Binding-site contacts:
Ligand atom OP1 contacts residue ARG93 of chain 1.A at 2.8 Å (salt-bridge).
Ligand atom O3' contacts residue CYS88 of chain 1.A at 3.1 Å (h-bond).
Ligand atom C4' contacts residue ARG128 of chain 1.A at 3.7 Å.
Ligand atom OP2 contacts residue LYS87 of chain 1.A at 3.5 Å.
Ligand atom C3' contacts residue ARG64 of chain 1.A at 3.1 Å.
Ligand atom P contacts residue MG1 of chain 1.E at 3.2 Å.
Ligand atom O2 contacts residue ARG128 of chain 1.A at 3.8 Å.
Ligand atom C2' contacts residue ARG128 of chain 1.A at 3.7 Å.
Ligand atom OP1 contacts residue CYS88 of chain 1.A at 2.6 Å (h-bond).
Ligand atom O5' contacts residue ARG93 of chain 1.A at 3.8 Å.
Ligand atom OP1 contacts residue ASN127 of chain 1.A at 3.7 Å.
Ligand atom C3' contacts residue LYS87 of chain 1.A at 3.7 Å.
Ligand atom O4' contacts residue ARG128 of chain 1.A at 2.9 Å (salt-bridge).
Ligand atom C4' contacts residue ASN132 of chain 1.A at 3.6 Å.
Ligand atom OP1 contacts residue MG1 of chain 1.E at 2.4 Å.
Ligand atom C5' contacts residue ASP92 of chain 1.A at 3.3 Å.
Ligand atom OP1 contacts residue ARG139 of chain 1.A at 3.4 Å (salt-bridge).
Ligand atom C2' contacts residue LYS87 of chain 1.A at 3.7 Å.
Ligand atom OP1 contacts residue LYS87 of chain 1.A at 3.7 Å.
Ligand atom O3' contacts residue ARG93 of chain 1.A at 3.8 Å.
Ligand atom O3' contacts residue ARG64 of chain 1.A at 2.4 Å (salt-bridge).
Ligand atom OP2 contacts residue ARG64 of chain 1.A at 2.3 Å (salt-bridge).
Ligand atom C5' contacts residue ARG93 of chain 1.A at 3.8 Å.
Ligand atom O3' contacts residue ASP92 of chain 1.A at 3.6 Å.
Ligand atom OP2 contacts residue ARG93 of chain 1.A at 2.7 Å (salt-bridge).
Ligand atom C2' contacts residue ARG64 of chain 1.A at 3.8 Å.
Ligand atom OP1 contacts residue ALA95 of chain 1.A at 2.9 Å (h-bond).
Ligand atom OP2 contacts residue GLY100 of chain 1.A at 2.9 Å (h-bond).
Ligand atom OP1 contacts residue GLY94 of chain 1.A at 3.7 Å.
Ligand atom O3' contacts residue ASN127 of chain 1.A at 3.8 Å.
Ligand atom C3' contacts residue CYS88 of chain 1.A at 3.4 Å (hydrophobic).
Ligand atom P contacts residue ARG93 of chain 1.A at 3.5 Å.
Ligand atom OP2 contacts residue ALA99 of chain 1.A at 3.2 Å.
Ligand atom O3' contacts residue MG1 of chain 1.E at 2.8 Å.
Ligand atom C5' contacts residue ASN132 of chain 1.A at 3.0 Å.
Ligand atom O2 contacts residue ASN132 of chain 1.A at 3.4 Å (h-bond).
Ligand atom OP1 contacts residue ASP92 of chain 1.A at 3.7 Å.
Ligand atom O5' contacts residue ASN127 of chain 1.A at 3.1 Å (h-bond).
Ligand atom O4 contacts residue LYS65 of chain 1.A at 3.1 Å (salt-bridge).
Ligand atom P contacts residue ARG64 of chain 1.A at 2.9 Å.

The small molecule below binds the protein below.
Small molecule (SMILES): Cc1cn([C@H]2C[C@H](O[P](=O)(O)OC[C@H]3O[C@@H](n4cc(C)c(=O)[nH]c4=O)C[C@@H]3O[P](=O)(O)OC[C@H]3O[C@@H](n4cc(C)c(=O)[nH]c4=O)C[C@@H]3O)[C@@H](CO[P](=O)(O)O[C@H]3C[C@H](n4cc(C)c(=O)[nH]c4=O)O[C@@H]3CO[P](=O)(O)O[C@H]3C[C@H](n4cc(C)c(=O)[nH]c4=O)O[C@@H]3CO)O2)c(=O)[nH]c1=O

Sequence of chain 1.A:
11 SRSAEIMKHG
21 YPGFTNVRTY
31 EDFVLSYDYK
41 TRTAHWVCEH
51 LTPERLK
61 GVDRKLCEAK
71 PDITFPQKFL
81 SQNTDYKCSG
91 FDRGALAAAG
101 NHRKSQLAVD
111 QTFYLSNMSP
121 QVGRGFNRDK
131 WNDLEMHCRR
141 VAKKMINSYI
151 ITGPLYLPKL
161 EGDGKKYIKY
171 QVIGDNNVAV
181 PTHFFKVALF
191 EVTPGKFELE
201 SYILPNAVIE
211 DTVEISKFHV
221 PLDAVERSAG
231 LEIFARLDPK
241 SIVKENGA